The protein below binds the small molecule below.
Small molecule (SMILES): CC(=O)N[C@H]1[C@H](O[C@H]2[C@H](O)[C@@H](NC(C)=O)CO[C@@H]2CO)O[C@H](CO)[C@@H](O[C@@H]2O[C@H](CO[C@@H]3O[C@H](CO)[C@@H](O)[C@H](O)[C@@H]3O)[C@@H](O)[C@H](O)[C@@H]2O)[C@@H]1O

Binding-site contacts:
Ligand atom O6 contacts residue ASN316 of chain 1.B at 3.2 Å.
Ligand atom C7 contacts residue ASN320 of chain 1.B at 3.7 Å.
Ligand atom C8 contacts residue ASN316 of chain 1.B at 4.1 Å.
Ligand atom C1 contacts residue ASN320 of chain 1.B at 1.4 Å.
Ligand atom O5 contacts residue ASN320 of chain 1.B at 2.4 Å (h-bond).
Ligand atom C4 contacts residue ASN320 of chain 1.B at 4.3 Å.
Ligand atom O7 contacts residue ASN320 of chain 1.B at 3.9 Å.
Ligand atom O5 contacts residue ASN316 of chain 1.B at 4.1 Å.
Ligand atom C3 contacts residue ASN320 of chain 1.B at 3.8 Å.
Ligand atom C2 contacts residue ASN320 of chain 1.B at 2.5 Å.
Ligand atom C6 contacts residue ASN316 of chain 1.B at 3.9 Å.
Ligand atom C5 contacts residue ASN320 of chain 1.B at 3.6 Å.
Ligand atom N2 contacts residue ASN320 of chain 1.B at 2.9 Å (h-bond).

Sequence of chain 1.B:
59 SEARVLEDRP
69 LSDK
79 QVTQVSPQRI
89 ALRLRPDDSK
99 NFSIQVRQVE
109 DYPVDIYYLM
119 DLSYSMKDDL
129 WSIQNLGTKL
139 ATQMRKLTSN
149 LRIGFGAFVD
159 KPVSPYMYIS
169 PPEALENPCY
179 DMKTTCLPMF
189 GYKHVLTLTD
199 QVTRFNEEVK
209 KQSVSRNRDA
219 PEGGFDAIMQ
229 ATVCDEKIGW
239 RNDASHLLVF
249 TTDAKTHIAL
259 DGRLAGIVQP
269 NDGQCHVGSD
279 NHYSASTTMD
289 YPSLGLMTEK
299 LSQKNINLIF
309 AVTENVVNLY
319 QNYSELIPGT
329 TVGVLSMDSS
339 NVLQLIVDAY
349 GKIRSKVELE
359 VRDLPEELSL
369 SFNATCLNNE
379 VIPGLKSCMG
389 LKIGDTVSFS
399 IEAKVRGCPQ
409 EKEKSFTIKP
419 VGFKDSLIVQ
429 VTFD